Sequence of chain 1.B:
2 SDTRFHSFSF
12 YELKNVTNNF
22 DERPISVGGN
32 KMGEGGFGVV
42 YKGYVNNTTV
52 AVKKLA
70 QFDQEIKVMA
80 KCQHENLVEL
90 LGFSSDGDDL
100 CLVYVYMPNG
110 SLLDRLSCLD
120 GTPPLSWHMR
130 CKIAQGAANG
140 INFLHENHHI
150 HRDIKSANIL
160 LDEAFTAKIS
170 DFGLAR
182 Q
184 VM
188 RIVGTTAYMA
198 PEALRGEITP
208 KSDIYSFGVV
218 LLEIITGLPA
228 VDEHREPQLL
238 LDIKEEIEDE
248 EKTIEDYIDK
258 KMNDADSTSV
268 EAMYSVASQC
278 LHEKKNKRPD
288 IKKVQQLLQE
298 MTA

A small-molecule ligand and the protein it binds are described below.
Small molecule (SMILES): Cn1cc(NC(=O)c2cnn3ccc(N4CCNCC4)nc23)c(C(N)=O)n1

Binding-site contacts:
Ligand atom C05 contacts residue ALA52 of chain 1.B at 3.4 Å (hydrophobic).
Ligand atom C02 contacts residue LEU159 of chain 1.B at 3.5 Å (hydrophobic).
Ligand atom C27 contacts residue GLY109 of chain 1.B at 3.6 Å.
Ligand atom C20 contacts residue GLY109 of chain 1.B at 3.6 Å.
Ligand atom N21 contacts residue MET33 of chain 1.B at 3.3 Å.
Ligand atom N22 contacts residue MET33 of chain 1.B at 3.5 Å.
Ligand atom N22 contacts residue GLY109 of chain 1.B at 3.3 Å.
Ligand atom C15 contacts residue ASP170 of chain 1.B at 3.6 Å.
Ligand atom C19 contacts residue LEU159 of chain 1.B at 3.6 Å (hydrophobic).
Ligand atom C08 contacts residue LEU159 of chain 1.B at 3.6 Å (hydrophobic).
Ligand atom N06 contacts residue TYR103 of chain 1.B at 3.1 Å.
Ligand atom C14 contacts residue SER169 of chain 1.B at 3.4 Å.
Ligand atom C23 contacts residue MET106 of chain 1.B at 3.0 Å (hydrophobic).
Ligand atom C15 contacts residue GLU35 of chain 1.B at 3.2 Å.
Ligand atom C19 contacts residue MET33 of chain 1.B at 3.5 Å (hydrophobic).
Ligand atom N09 contacts residue LEU159 of chain 1.B at 3.5 Å.
Ligand atom N01 contacts residue LEU159 of chain 1.B at 3.2 Å.
Ligand atom O03 contacts residue ALA52 of chain 1.B at 3.6 Å.
Ligand atom C23 contacts residue MET33 of chain 1.B at 3.6 Å (hydrophobic).
Ligand atom C04 contacts residue ALA52 of chain 1.B at 3.4 Å (hydrophobic).
Ligand atom N16 contacts residue ASN157 of chain 1.B at 3.5 Å (h-bond).
Ligand atom N13 contacts residue VAL41 of chain 1.B at 3.6 Å.
Ligand atom N16 contacts residue ALA156 of chain 1.B at 3.0 Å (h-bond).
Ligand atom C20 contacts residue MET33 of chain 1.B at 3.3 Å (hydrophobic).
Ligand atom C27 contacts residue MET106 of chain 1.B at 3.5 Å (hydrophobic).
Ligand atom O03 contacts residue MET106 of chain 1.B at 2.8 Å (h-bond).
Ligand atom N21 contacts residue GLY109 of chain 1.B at 3.2 Å.
Ligand atom C15 contacts residue GLY36 of chain 1.B at 3.3 Å.
Ligand atom C05 contacts residue MET106 of chain 1.B at 3.6 Å (hydrophobic).
Ligand atom C04 contacts residue LEU159 of chain 1.B at 3.6 Å (hydrophobic).
Ligand atom N16 contacts residue GLU35 of chain 1.B at 3.1 Å (salt-bridge).
Ligand atom N25 contacts residue MET33 of chain 1.B at 3.5 Å (h-bond).
Ligand atom C17 contacts residue GLU35 of chain 1.B at 3.1 Å.
Ligand atom C02 contacts residue ALA52 of chain 1.B at 3.5 Å (hydrophobic).
Ligand atom C05 contacts residue VAL104 of chain 1.B at 3.2 Å (hydrophobic).
Ligand atom N22 contacts residue MET106 of chain 1.B at 3.5 Å (h-bond).
Ligand atom O26 contacts residue LEU159 of chain 1.B at 3.6 Å.
Ligand atom C27 contacts residue PRO107 of chain 1.B at 3.6 Å (hydrophobic).
Ligand atom C14 contacts residue ASP170 of chain 1.B at 3.2 Å.
Ligand atom C15 contacts residue ASN157 of chain 1.B at 3.5 Å.